A small-molecule ligand and the protein it binds are described below.
Small molecule (SMILES): NCCCCc1cn(-c2ccc(-c3nc(CCc4ccccc4)cs3)c(OCCC3CCNCC3)c2)nn1

Binding-site contacts:
Ligand atom N30 contacts residue GLU119 of chain 1.A at 3.6 Å.
Ligand atom C01 contacts residue LEU400 of chain 2.A at 3.9 Å (hydrophobic).
Ligand atom C35 contacts residue GLU19 of chain 1.A at 3.8 Å.
Ligand atom C25 contacts residue TRP22 of chain 1.A at 4.0 Å (hydrophobic).
Ligand atom C36 contacts residue GLU19 of chain 1.A at 3.1 Å.
Ligand atom C12 contacts residue SER110 of chain 1.A at 3.5 Å.
Ligand atom N24 contacts residue ASP117 of chain 1.A at 3.7 Å.
Ligand atom C27 contacts residue TRP22 of chain 1.A at 4.1 Å (hydrophobic).
Ligand atom C29 contacts residue TRP22 of chain 1.A at 3.9 Å (hydrophobic).
Ligand atom C12 contacts residue ILE107 of chain 1.A at 4.0 Å (hydrophobic).
Ligand atom C10 contacts residue TRP22 of chain 1.A at 4.0 Å (hydrophobic).
Ligand atom N28 contacts residue ASP117 of chain 1.A at 3.5 Å.
Ligand atom N30 contacts residue THR118 of chain 1.A at 3.8 Å.
Ligand atom C07 contacts residue MET114 of chain 1.A at 3.9 Å (hydrophobic).
Ligand atom C01 contacts residue SER106 of chain 1.A at 3.7 Å.
Ligand atom C33 contacts residue VAL26 of chain 1.A at 4.1 Å (hydrophobic).
Ligand atom C05 contacts residue LEU400 of chain 2.A at 3.8 Å (hydrophobic).
Ligand atom S22 contacts residue TYR111 of chain 1.A at 4.0 Å.
Ligand atom C37 contacts residue MET114 of chain 1.A at 3.5 Å (hydrophobic).
Ligand atom C25 contacts residue THR118 of chain 1.A at 4.0 Å.
Ligand atom C06 contacts residue SER110 of chain 1.A at 3.7 Å.
Ligand atom N14 contacts residue SER110 of chain 1.A at 3.3 Å (h-bond).
Ligand atom C38 contacts residue MET114 of chain 1.A at 3.6 Å (hydrophobic).
Ligand atom C07 contacts residue SER110 of chain 1.A at 3.3 Å.
Ligand atom C08 contacts residue TYR111 of chain 1.A at 3.6 Å (hydrophobic).
Ligand atom C29 contacts residue THR118 of chain 1.A at 3.5 Å.
Ligand atom C02 contacts residue SER106 of chain 1.A at 3.2 Å.
Ligand atom C06 contacts residue MET114 of chain 1.A at 3.6 Å (hydrophobic).
Ligand atom C03 contacts residue LEU400 of chain 2.A at 3.4 Å (hydrophobic).
Ligand atom C17 contacts residue MET114 of chain 1.A at 4.1 Å (hydrophobic).
Ligand atom N32 contacts residue LEU18 of chain 1.A at 4.0 Å.
Ligand atom C04 contacts residue SER110 of chain 1.A at 3.8 Å.
Ligand atom N28 contacts residue THR118 of chain 1.A at 4.0 Å.
Ligand atom C04 contacts residue ILE107 of chain 1.A at 3.9 Å (hydrophobic).
Ligand atom N32 contacts residue GLU19 of chain 1.A at 3.9 Å.
Ligand atom C34 contacts residue TRP22 of chain 1.A at 3.9 Å (hydrophobic).
Ligand atom C23 contacts residue TRP22 of chain 1.A at 3.4 Å (hydrophobic).
Ligand atom N24 contacts residue MET114 of chain 1.A at 3.9 Å.
Ligand atom C37 contacts residue TRP22 of chain 1.A at 3.8 Å (hydrophobic).
Ligand atom C16 contacts residue SER110 of chain 1.A at 3.8 Å.

Sequence of chain 1.A:
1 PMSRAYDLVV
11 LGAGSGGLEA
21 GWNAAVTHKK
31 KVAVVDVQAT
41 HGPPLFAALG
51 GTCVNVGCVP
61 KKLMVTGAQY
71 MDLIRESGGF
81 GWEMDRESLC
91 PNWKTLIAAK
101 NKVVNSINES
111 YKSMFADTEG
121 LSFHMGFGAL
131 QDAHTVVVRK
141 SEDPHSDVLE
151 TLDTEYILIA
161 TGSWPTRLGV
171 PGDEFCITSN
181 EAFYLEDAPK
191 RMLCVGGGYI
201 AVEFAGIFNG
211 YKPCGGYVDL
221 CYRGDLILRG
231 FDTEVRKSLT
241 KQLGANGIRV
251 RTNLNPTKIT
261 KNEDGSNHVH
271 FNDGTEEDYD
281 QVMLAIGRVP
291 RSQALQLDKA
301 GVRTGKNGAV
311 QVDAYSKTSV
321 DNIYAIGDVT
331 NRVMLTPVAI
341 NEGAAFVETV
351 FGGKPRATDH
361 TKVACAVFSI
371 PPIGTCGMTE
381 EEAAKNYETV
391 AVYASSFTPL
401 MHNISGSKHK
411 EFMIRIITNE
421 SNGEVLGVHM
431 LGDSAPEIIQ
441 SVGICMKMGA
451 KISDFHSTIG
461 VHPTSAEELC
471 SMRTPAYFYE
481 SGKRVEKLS

Sequence of chain 2.A:
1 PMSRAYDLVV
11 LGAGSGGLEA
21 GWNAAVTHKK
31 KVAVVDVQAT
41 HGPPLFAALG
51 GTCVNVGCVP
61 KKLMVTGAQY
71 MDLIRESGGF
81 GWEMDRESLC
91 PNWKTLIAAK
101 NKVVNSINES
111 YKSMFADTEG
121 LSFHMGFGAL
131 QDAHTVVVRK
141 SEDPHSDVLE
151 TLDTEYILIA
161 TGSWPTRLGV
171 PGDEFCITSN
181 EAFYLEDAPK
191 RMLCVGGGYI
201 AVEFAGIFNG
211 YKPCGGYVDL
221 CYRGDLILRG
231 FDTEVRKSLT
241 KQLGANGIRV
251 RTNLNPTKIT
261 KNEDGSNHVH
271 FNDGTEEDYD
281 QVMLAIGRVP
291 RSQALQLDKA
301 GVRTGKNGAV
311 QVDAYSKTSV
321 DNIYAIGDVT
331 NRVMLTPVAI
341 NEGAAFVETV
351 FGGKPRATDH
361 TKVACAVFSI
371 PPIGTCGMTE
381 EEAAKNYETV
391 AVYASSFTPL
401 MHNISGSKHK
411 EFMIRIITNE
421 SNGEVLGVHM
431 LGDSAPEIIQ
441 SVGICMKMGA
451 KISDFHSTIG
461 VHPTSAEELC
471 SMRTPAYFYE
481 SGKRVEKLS